Sequence of chain 1.A:
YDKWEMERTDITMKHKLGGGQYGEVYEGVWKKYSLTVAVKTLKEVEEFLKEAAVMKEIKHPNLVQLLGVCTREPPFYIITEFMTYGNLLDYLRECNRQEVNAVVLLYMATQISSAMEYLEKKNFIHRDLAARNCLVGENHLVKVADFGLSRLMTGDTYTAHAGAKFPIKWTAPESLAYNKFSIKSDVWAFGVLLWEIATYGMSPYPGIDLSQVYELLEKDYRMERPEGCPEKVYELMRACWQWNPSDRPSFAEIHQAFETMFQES

Binding-site contacts:
Ligand atom C54 contacts residue ARG148 of chain 1.A at 3.6 Å.
Ligand atom C53 contacts residue ASP167 of chain 1.A at 3.3 Å.
Ligand atom N8 contacts residue ALA55 of chain 1.A at 3.5 Å.
Ligand atom C49 contacts residue ILE146 of chain 1.A at 3.5 Å (hydrophobic).
Ligand atom C17 contacts residue GLU72 of chain 1.A at 3.2 Å.
Ligand atom C29 contacts residue GLU72 of chain 1.A at 3.5 Å.
Ligand atom N51 contacts residue HIS147 of chain 1.A at 3.2 Å (h-bond).
Ligand atom O29 contacts residue ALA166 of chain 1.A at 3.4 Å.
Ligand atom N3 contacts residue MET104 of chain 1.A at 2.9 Å (h-bond).
Ligand atom C23 contacts residue ASP167 of chain 1.A at 3.7 Å.
Ligand atom C14 contacts residue THR101 of chain 1.A at 3.5 Å.
Ligand atom C46 contacts residue ILE79 of chain 1.A at 3.6 Å (hydrophobic).
Ligand atom C2 contacts residue PHE103 of chain 1.A at 3.7 Å (hydrophobic).
Ligand atom C2 contacts residue MET104 of chain 1.A at 3.3 Å (hydrophobic).
Ligand atom C50 contacts residue ILE146 of chain 1.A at 3.2 Å (hydrophobic).
Ligand atom C20 contacts residue THR101 of chain 1.A at 3.6 Å.
Ligand atom C52 contacts residue ASP167 of chain 1.A at 3.0 Å.
Ligand atom C11 contacts residue PHE168 of chain 1.A at 3.3 Å (hydrophobic).
Ligand atom N51 contacts residue ILE146 of chain 1.A at 2.8 Å (h-bond).
Ligand atom N10 contacts residue PHE168 of chain 1.A at 3.4 Å.
Ligand atom C16 contacts residue MET76 of chain 1.A at 3.7 Å (hydrophobic).
Ligand atom C19 contacts residue THR101 of chain 1.A at 3.5 Å.
Ligand atom N21 contacts residue MET76 of chain 1.A at 3.4 Å (h-bond).
Ligand atom N21 contacts residue ASP167 of chain 1.A at 3.7 Å.
Ligand atom N21 contacts residue GLU72 of chain 1.A at 2.9 Å (salt-bridge).
Ligand atom O29 contacts residue ASP167 of chain 1.A at 2.9 Å (salt-bridge).
Ligand atom O29 contacts residue VAL85 of chain 1.A at 3.1 Å.
Ligand atom C54 contacts residue HIS147 of chain 1.A at 3.3 Å.
Ligand atom C20 contacts residue ALA55 of chain 1.A at 3.7 Å (hydrophobic).
Ligand atom C9 contacts residue PHE168 of chain 1.A at 3.6 Å (hydrophobic).
Ligand atom N3 contacts residue PHE103 of chain 1.A at 3.6 Å.
Ligand atom C12 contacts residue PHE168 of chain 1.A at 3.6 Å (hydrophobic).
Ligand atom C25 contacts residue ASP167 of chain 1.A at 3.4 Å.
Ligand atom C22 contacts residue ASP167 of chain 1.A at 3.4 Å.
Ligand atom C52 contacts residue HIS147 of chain 1.A at 3.3 Å.
Ligand atom C16 contacts residue GLU72 of chain 1.A at 3.5 Å.
Ligand atom C17 contacts residue MET76 of chain 1.A at 3.7 Å (hydrophobic).
Ligand atom N13 contacts residue THR101 of chain 1.A at 3.0 Å (h-bond).
Ligand atom C20 contacts residue LYS57 of chain 1.A at 3.6 Å.
Ligand atom C54 contacts residue ILE146 of chain 1.A at 3.3 Å (hydrophobic).

The protein below binds the small molecule below.
Small molecule (SMILES): Cc1ccc(NC(=O)c2ccc(CN3CCN(C)CC3)cc2)cc1Nc1nccc(-c2cccnc2)n1